Sequence of chain 2.D:
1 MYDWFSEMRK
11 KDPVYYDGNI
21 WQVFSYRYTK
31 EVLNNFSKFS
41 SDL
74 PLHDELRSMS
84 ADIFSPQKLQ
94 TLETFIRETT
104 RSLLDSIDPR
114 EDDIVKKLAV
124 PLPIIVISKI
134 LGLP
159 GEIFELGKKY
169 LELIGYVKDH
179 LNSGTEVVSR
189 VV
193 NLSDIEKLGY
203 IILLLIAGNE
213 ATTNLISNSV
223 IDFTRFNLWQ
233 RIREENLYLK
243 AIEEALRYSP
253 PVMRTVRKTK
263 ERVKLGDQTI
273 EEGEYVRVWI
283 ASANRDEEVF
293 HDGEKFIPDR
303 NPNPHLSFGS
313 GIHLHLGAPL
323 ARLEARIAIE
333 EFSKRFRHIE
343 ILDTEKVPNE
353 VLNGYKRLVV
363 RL

A protein and the small-molecule ligand that binds it are described below.
Small molecule (SMILES): c1ccc(-c2cnc[nH]2)cc1

Binding-site contacts:
Ligand atom C9 contacts residue VAL353 of chain 2.D at 4.5 Å (hydrophobic).
Ligand atom C5 contacts residue VAL254 of chain 2.D at 4.0 Å (hydrophobic).
Ligand atom C7 contacts residue VAL254 of chain 2.D at 4.0 Å (hydrophobic).
Ligand atom C2 contacts residue GLY210 of chain 2.D at 3.6 Å.
Ligand atom C2 contacts residue HEM1 of chain 2.L at 2.8 Å.
Ligand atom N3 contacts residue HIS317 of chain 2.D at 3.7 Å.
Ligand atom C5 contacts residue HEM1 of chain 2.L at 4.0 Å.
Ligand atom C2 contacts residue ALA213 of chain 2.D at 3.5 Å (hydrophobic).
Ligand atom C4 contacts residue HEM1 of chain 2.L at 2.9 Å.
Ligand atom N3 contacts residue HEM1 of chain 2.L at 1.9 Å.
Ligand atom C4 contacts residue VAL254 of chain 2.D at 4.4 Å (hydrophobic).
Ligand atom N1 contacts residue GLY210 of chain 2.D at 4.2 Å.
Ligand atom N1 contacts residue ALA213 of chain 2.D at 3.7 Å.
Ligand atom N1 contacts residue VAL254 of chain 2.D at 4.1 Å.
Ligand atom N1 contacts residue HEM1 of chain 2.L at 4.0 Å.
Ligand atom C9 contacts residue LEU354 of chain 2.D at 4.0 Å (hydrophobic).
Ligand atom C8 contacts residue VAL353 of chain 2.D at 4.3 Å (hydrophobic).
Ligand atom C11 contacts residue LEU354 of chain 2.D at 4.1 Å (hydrophobic).
Ligand atom C8 contacts residue VAL254 of chain 2.D at 4.4 Å (hydrophobic).
Ligand atom C6 contacts residue VAL254 of chain 2.D at 4.2 Å (hydrophobic).
Ligand atom C10 contacts residue LEU354 of chain 2.D at 3.7 Å (hydrophobic).